Sequence of chain 1.B:
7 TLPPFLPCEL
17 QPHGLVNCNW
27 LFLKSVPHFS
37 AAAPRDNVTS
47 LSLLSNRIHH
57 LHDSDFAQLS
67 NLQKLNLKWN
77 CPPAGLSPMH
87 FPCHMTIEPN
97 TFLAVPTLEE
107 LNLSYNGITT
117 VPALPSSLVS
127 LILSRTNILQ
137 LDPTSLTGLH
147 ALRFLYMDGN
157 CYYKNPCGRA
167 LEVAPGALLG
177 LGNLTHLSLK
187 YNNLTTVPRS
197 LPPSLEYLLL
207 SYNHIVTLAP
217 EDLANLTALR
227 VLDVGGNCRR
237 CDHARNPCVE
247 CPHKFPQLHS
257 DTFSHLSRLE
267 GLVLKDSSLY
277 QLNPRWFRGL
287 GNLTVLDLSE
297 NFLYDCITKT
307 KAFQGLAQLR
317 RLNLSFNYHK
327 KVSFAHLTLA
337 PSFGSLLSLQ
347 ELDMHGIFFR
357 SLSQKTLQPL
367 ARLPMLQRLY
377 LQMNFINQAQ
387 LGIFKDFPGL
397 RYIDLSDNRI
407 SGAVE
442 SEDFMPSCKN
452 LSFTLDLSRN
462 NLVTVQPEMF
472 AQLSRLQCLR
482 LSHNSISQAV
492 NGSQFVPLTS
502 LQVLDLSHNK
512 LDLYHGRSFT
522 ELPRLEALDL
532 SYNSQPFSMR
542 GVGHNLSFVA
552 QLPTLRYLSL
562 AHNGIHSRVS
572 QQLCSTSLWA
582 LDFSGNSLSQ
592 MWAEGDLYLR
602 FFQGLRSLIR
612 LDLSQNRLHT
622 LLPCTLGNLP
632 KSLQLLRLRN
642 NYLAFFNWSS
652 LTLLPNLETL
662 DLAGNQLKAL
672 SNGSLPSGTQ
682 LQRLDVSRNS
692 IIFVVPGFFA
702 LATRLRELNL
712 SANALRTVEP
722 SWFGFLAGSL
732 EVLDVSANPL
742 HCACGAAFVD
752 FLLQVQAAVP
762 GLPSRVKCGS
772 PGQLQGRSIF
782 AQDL

A small-molecule ligand and the protein it binds are described below.
Small molecule (SMILES): CC(=O)N[C@@H]1[C@@H](O)[C@H](O)[C@@H](CO)O[C@H]1O

Binding-site contacts:
Ligand atom C7 contacts residue ASN288 of chain 1.B at 3.8 Å.
Ligand atom O7 contacts residue ASN288 of chain 1.B at 4.1 Å.
Ligand atom C5 contacts residue ARG264 of chain 1.B at 4.3 Å.
Ligand atom C1 contacts residue SER263 of chain 1.B at 3.6 Å.
Ligand atom C8 contacts residue GLY287 of chain 1.B at 3.5 Å.
Ligand atom C3 contacts residue ASN288 of chain 1.B at 3.8 Å.
Ligand atom O5 contacts residue SER263 of chain 1.B at 3.4 Å (h-bond).
Ligand atom N2 contacts residue GLY287 of chain 1.B at 4.4 Å.
Ligand atom C7 contacts residue GLY287 of chain 1.B at 3.8 Å.
Ligand atom N2 contacts residue ASN288 of chain 1.B at 2.9 Å (h-bond).
Ligand atom C5 contacts residue ASN288 of chain 1.B at 3.6 Å.
Ligand atom O6 contacts residue ARG264 of chain 1.B at 3.3 Å.
Ligand atom C2 contacts residue ASN288 of chain 1.B at 2.4 Å.
Ligand atom O5 contacts residue ASN288 of chain 1.B at 2.3 Å (h-bond).
Ligand atom C1 contacts residue ASN288 of chain 1.B at 1.5 Å.
Ligand atom C2 contacts residue SER263 of chain 1.B at 3.9 Å.
Ligand atom O5 contacts residue ARG264 of chain 1.B at 3.9 Å.
Ligand atom C6 contacts residue ARG264 of chain 1.B at 3.5 Å.
Ligand atom O7 contacts residue GLY287 of chain 1.B at 3.6 Å.
Ligand atom C4 contacts residue ASN288 of chain 1.B at 4.2 Å.